The small molecule below binds the protein below.
Small molecule (SMILES): O=c1ccn(-c2cccc(OC(F)(F)F)c2)nc1-c1ccnn1-c1ccnc2ccccc12

Binding-site contacts:
Ligand atom C12 contacts residue VAL232 of chain 1.A at 3.9 Å (hydrophobic).
Ligand atom C5 contacts residue PHE283 of chain 1.A at 3.5 Å (hydrophobic).
Ligand atom C14 contacts residue PHE283 of chain 1.A at 3.6 Å (hydrophobic).
Ligand atom C1 contacts residue PHE283 of chain 1.A at 3.9 Å (hydrophobic).
Ligand atom F22 contacts residue VAL287 of chain 1.A at 3.5 Å.
Ligand atom N4 contacts residue PHE283 of chain 1.A at 3.2 Å.
Ligand atom F24 contacts residue PHE193 of chain 1.A at 3.7 Å.
Ligand atom C12 contacts residue ILE246 of chain 1.A at 4.0 Å (hydrophobic).
Ligand atom N10 contacts residue LEU229 of chain 1.A at 4.0 Å.
Ligand atom O7 contacts residue GLN280 of chain 1.A at 2.9 Å (h-bond).
Ligand atom C12 contacts residue PHE283 of chain 1.A at 3.5 Å (hydrophobic).
Ligand atom C6 contacts residue GLN280 of chain 1.A at 3.6 Å.
Ligand atom C33 contacts residue ASP228 of chain 1.A at 3.9 Å.
Ligand atom F22 contacts residue PHE193 of chain 1.A at 3.9 Å.
Ligand atom N10 contacts residue TYR78 of chain 1.A at 3.8 Å.
Ligand atom C30 contacts residue ILE246 of chain 1.A at 3.8 Å (hydrophobic).
Ligand atom N3 contacts residue PHE283 of chain 1.A at 3.3 Å.
Ligand atom C31 contacts residue ASP228 of chain 1.A at 3.7 Å.
Ligand atom N28 contacts residue HIS79 of chain 1.A at 3.5 Å.
Ligand atom C1 contacts residue GLN280 of chain 1.A at 3.5 Å.
Ligand atom C27 contacts residue LEU229 of chain 1.A at 3.3 Å (hydrophobic).
Ligand atom C32 contacts residue HIS79 of chain 1.A at 3.7 Å.
Ligand atom C14 contacts residue PHE250 of chain 1.A at 4.0 Å (hydrophobic).
Ligand atom C8 contacts residue PHE283 of chain 1.A at 3.6 Å (hydrophobic).
Ligand atom C19 contacts residue PHE250 of chain 1.A at 4.0 Å (hydrophobic).
Ligand atom C6 contacts residue PHE283 of chain 1.A at 4.0 Å (hydrophobic).
Ligand atom F24 contacts residue LEU189 of chain 1.A at 3.7 Å.
Ligand atom C2 contacts residue MET267 of chain 1.A at 3.6 Å (hydrophobic).
Ligand atom N3 contacts residue PHE250 of chain 1.A at 3.8 Å.
Ligand atom C31 contacts residue LEU229 of chain 1.A at 3.6 Å (hydrophobic).
Ligand atom C2 contacts residue PHE283 of chain 1.A at 3.5 Å (hydrophobic).
Ligand atom C17 contacts residue LEU189 of chain 1.A at 3.8 Å (hydrophobic).
Ligand atom C32 contacts residue PHE250 of chain 1.A at 3.8 Å (hydrophobic).
Ligand atom C30 contacts residue PHE250 of chain 1.A at 4.0 Å (hydrophobic).
Ligand atom C1 contacts residue TYR247 of chain 1.A at 3.8 Å (hydrophobic).
Ligand atom C2 contacts residue PHE250 of chain 1.A at 3.7 Å (hydrophobic).
Ligand atom C18 contacts residue LEU189 of chain 1.A at 3.9 Å (hydrophobic).
Ligand atom C15 contacts residue PHE283 of chain 1.A at 3.7 Å (hydrophobic).
Ligand atom C1 contacts residue PHE250 of chain 1.A at 3.9 Å (hydrophobic).
Ligand atom C11 contacts residue LEU229 of chain 1.A at 4.0 Å (hydrophobic).

Sequence of chain 1.A:
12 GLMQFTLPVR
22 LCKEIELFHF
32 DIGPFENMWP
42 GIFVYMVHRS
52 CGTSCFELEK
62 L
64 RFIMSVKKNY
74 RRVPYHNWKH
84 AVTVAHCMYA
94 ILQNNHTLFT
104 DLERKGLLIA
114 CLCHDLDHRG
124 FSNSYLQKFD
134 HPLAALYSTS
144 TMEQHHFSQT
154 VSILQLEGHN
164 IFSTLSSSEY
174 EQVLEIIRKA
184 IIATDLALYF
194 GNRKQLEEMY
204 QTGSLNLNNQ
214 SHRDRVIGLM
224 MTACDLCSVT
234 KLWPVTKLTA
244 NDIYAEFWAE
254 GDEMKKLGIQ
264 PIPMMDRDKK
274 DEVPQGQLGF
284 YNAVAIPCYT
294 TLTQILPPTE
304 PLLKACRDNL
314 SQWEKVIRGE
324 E